Sequence of chain 1.B:
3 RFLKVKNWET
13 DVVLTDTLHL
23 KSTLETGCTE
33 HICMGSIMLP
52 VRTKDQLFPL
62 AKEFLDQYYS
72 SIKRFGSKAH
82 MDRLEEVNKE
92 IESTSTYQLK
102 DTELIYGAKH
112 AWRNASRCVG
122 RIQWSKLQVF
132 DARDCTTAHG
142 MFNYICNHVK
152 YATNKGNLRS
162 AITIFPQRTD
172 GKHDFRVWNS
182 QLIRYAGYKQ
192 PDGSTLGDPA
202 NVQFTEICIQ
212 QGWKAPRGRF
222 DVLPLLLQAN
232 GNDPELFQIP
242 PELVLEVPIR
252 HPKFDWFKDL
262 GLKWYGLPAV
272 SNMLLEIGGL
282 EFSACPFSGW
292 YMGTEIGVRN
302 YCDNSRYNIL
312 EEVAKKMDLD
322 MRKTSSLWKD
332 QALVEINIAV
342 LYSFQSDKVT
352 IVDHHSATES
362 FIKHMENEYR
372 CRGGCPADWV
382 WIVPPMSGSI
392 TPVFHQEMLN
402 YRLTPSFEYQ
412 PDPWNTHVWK

Binding-site contacts:
Ligand atom CD contacts residue GLU296 of chain 1.B at 3.7 Å.
Ligand atom NH2 contacts residue GLU296 of chain 1.B at 2.9 Å (salt-bridge).
Ligand atom C' contacts residue MTL1 of chain 1.I at 3.4 Å.
Ligand atom O2 contacts residue SER289 of chain 1.B at 3.5 Å.
Ligand atom O3 contacts residue GLY290 of chain 1.B at 3.2 Å (h-bond).
Ligand atom C1 contacts residue HEM1 of chain 1.K at 3.5 Å.
Ligand atom CG contacts residue GLU296 of chain 1.B at 3.5 Å.
Ligand atom O contacts residue ARG185 of chain 1.B at 2.4 Å (salt-bridge).
Ligand atom C' contacts residue ARG185 of chain 1.B at 3.7 Å.
Ligand atom C' contacts residue ASN273 of chain 1.B at 3.6 Å.
Ligand atom N1' contacts residue ASN273 of chain 1.B at 3.1 Å (h-bond).
Ligand atom CZ contacts residue GLU296 of chain 1.B at 3.6 Å.
Ligand atom CA' contacts residue MTL1 of chain 1.I at 3.5 Å.
Ligand atom O' contacts residue MTL1 of chain 1.I at 2.7 Å (h-bond).
Ligand atom CA contacts residue HEM1 of chain 1.K at 3.3 Å.
Ligand atom O3 contacts residue TRP291 of chain 1.B at 3.0 Å (h-bond).
Ligand atom NH2 contacts residue HEM1 of chain 1.K at 3.6 Å.
Ligand atom N1 contacts residue TRP382 of chain 1.B at 3.5 Å.
Ligand atom NH2 contacts residue TRP291 of chain 1.B at 3.2 Å (h-bond).
Ligand atom C contacts residue ARG185 of chain 1.B at 3.4 Å.
Ligand atom N1 contacts residue MET40 of chain 1.B at 3.7 Å.
Ligand atom NO contacts residue GLY290 of chain 1.B at 3.5 Å (h-bond).
Ligand atom O contacts residue GLN182 of chain 1.B at 3.4 Å (h-bond).
Ligand atom CB contacts residue VAL271 of chain 1.B at 3.5 Å (hydrophobic).
Ligand atom C contacts residue GLN182 of chain 1.B at 3.6 Å.
Ligand atom O3 contacts residue HEM1 of chain 1.K at 3.4 Å.
Ligand atom O2 contacts residue HEM1 of chain 1.K at 3.3 Å.
Ligand atom O2 contacts residue GLY290 of chain 1.B at 3.1 Å (h-bond).
Ligand atom CB' contacts residue HEM1 of chain 1.K at 3.2 Å.
Ligand atom NE contacts residue GLU296 of chain 1.B at 2.8 Å (salt-bridge).
Ligand atom CB contacts residue GLN182 of chain 1.B at 3.3 Å.
Ligand atom O3 contacts residue PRO269 of chain 1.B at 3.4 Å.
Ligand atom N contacts residue GLN182 of chain 1.B at 3.0 Å (h-bond).
Ligand atom O' contacts residue ASN273 of chain 1.B at 2.7 Å (h-bond).
Ligand atom N1' contacts residue SER181 of chain 1.B at 3.4 Å (h-bond).
Ligand atom CA contacts residue GLN182 of chain 1.B at 3.5 Å.
Ligand atom NO contacts residue HEM1 of chain 1.K at 3.6 Å.
Ligand atom N1 contacts residue TYR410 of chain 1.B at 3.0 Å (h-bond).
Ligand atom O' contacts residue SER181 of chain 1.B at 3.6 Å.
Ligand atom N1 contacts residue HEM1 of chain 1.K at 3.0 Å (h-bond).

The protein below binds the small molecule below.
Small molecule (SMILES): N=C(NCCC[C@H](N)C(=O)N[C@@H](CCN)C(N)=O)N[N+](=O)[O-]